A protein and the small-molecule ligand that binds it are described below.
Small molecule (SMILES): CC[C@H](C)[C@H](NC(=O)[C@H](CC(C)C)NC(=O)[C@H](C)NC(=O)[C@H](CCCN=C(N)N)NC(=O)[C@H](CC(C)C)NC(=O)[C@H](C)NC(=O)[C@H](C)NC(=O)[C@H](C)NC(=O)[C@H](C)N)C(=O)N[C@@H](CC(C)C)C(=O)N[C@@H](C)C(=O)NCC(=O)N[C@@H](CC(C)C)C(=O)N[C@@H](CCC(N)=O)C(=O)N[C@@H](C)C=O

Binding-site contacts:
Ligand atom CD2 contacts residue LYS81 of chain 1.B at 3.9 Å.
Ligand atom CB contacts residue RAL1 of chain 1.H at 4.1 Å.
Ligand atom CD contacts residue GLU99 of chain 1.B at 4.1 Å.
Ligand atom CG contacts residue ILE77 of chain 1.B at 4.0 Å (hydrophobic).
Ligand atom C contacts residue ILE77 of chain 1.B at 3.5 Å (hydrophobic).
Ligand atom NH2 contacts residue GLU99 of chain 1.B at 3.2 Å (salt-bridge).
Ligand atom CD2 contacts residue GLN94 of chain 1.B at 3.8 Å.
Ligand atom O contacts residue LYS81 of chain 1.B at 3.8 Å.
Ligand atom N contacts residue ILE77 of chain 1.B at 4.0 Å.
Ligand atom N contacts residue ILE77 of chain 1.B at 3.8 Å.
Ligand atom CZ contacts residue GLU99 of chain 1.B at 3.7 Å.
Ligand atom CD1 contacts residue GLU99 of chain 1.B at 4.0 Å.
Ligand atom CD2 contacts residue ILE77 of chain 1.B at 3.9 Å (hydrophobic).
Ligand atom O contacts residue ASN78 of chain 1.B at 4.0 Å.
Ligand atom CD2 contacts residue LEU98 of chain 1.B at 4.2 Å (hydrophobic).
Ligand atom CD1 contacts residue VAL95 of chain 1.B at 3.8 Å (hydrophobic).
Ligand atom C contacts residue ILE77 of chain 1.B at 4.0 Å (hydrophobic).
Ligand atom CD2 contacts residue TRP102 of chain 1.B at 3.2 Å (hydrophobic).
Ligand atom CD1 contacts residue LEU91 of chain 1.B at 4.0 Å (hydrophobic).
Ligand atom CG contacts residue GLU99 of chain 1.B at 3.9 Å.
Ligand atom NE contacts residue GLU99 of chain 1.B at 3.1 Å (salt-bridge).
Ligand atom CD1 contacts residue RAL1 of chain 1.H at 3.7 Å.
Ligand atom CD1 contacts residue LEU73 of chain 1.B at 3.6 Å (hydrophobic).
Ligand atom O contacts residue LYS81 of chain 1.B at 3.0 Å (salt-bridge).
Ligand atom CG2 contacts residue VAL95 of chain 1.B at 4.0 Å (hydrophobic).
Ligand atom C contacts residue LYS81 of chain 1.B at 4.0 Å.
Ligand atom CD2 contacts residue GLU99 of chain 1.B at 4.1 Å.
Ligand atom CB contacts residue LEU91 of chain 1.B at 4.0 Å (hydrophobic).
Ligand atom CA contacts residue ILE77 of chain 1.B at 3.6 Å (hydrophobic).
Ligand atom CB contacts residue GLU99 of chain 1.B at 4.0 Å.
Ligand atom CG contacts residue VAL95 of chain 1.B at 4.0 Å (hydrophobic).
Ligand atom CG2 contacts residue LEU98 of chain 1.B at 3.8 Å (hydrophobic).
Ligand atom O contacts residue LYS81 of chain 1.B at 3.9 Å.
Ligand atom OE1 contacts residue LEU91 of chain 1.B at 3.9 Å.
Ligand atom O contacts residue ILE77 of chain 1.B at 3.6 Å.
Ligand atom CD1 contacts residue GLN94 of chain 1.B at 4.0 Å.
Ligand atom CD2 contacts residue PHE86 of chain 1.B at 3.9 Å (hydrophobic).
Ligand atom CA contacts residue LYS81 of chain 1.B at 4.1 Å.
Ligand atom CA contacts residue ILE77 of chain 1.B at 3.7 Å (hydrophobic).
Ligand atom O contacts residue ILE77 of chain 1.B at 3.8 Å.

Sequence of chain 1.B:
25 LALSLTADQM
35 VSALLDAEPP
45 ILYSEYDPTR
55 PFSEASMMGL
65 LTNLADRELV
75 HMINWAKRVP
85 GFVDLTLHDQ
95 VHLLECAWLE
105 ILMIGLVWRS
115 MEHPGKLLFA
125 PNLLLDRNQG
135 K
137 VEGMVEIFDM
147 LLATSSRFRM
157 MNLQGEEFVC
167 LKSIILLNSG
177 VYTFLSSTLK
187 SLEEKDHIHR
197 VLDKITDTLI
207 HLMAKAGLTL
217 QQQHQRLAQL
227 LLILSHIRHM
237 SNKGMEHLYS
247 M